Binding-site contacts:
Ligand atom O7 contacts residue DST1 of chain 1.G at 2.8 Å (h-bond).
Ligand atom O4 contacts residue ARG48 of chain 1.B at 3.3 Å (salt-bridge).
Ligand atom O4 contacts residue GLY46 of chain 1.B at 3.5 Å.
Ligand atom C12 contacts residue DST1 of chain 1.G at 3.7 Å.
Ligand atom O2 contacts residue ASP45 of chain 1.B at 3.8 Å.
Ligand atom O6 contacts residue MG1 of chain 1.H at 2.1 Å.
Ligand atom O2 contacts residue ASN47 of chain 1.B at 2.9 Å (h-bond).
Ligand atom O8 contacts residue HIS62 of chain 1.B at 3.3 Å.
Ligand atom O2 contacts residue GLY46 of chain 1.B at 3.4 Å (h-bond).
Ligand atom C13 contacts residue ASN93 of chain 1.B at 3.3 Å.
Ligand atom P1 contacts residue ARG49 of chain 1.B at 3.8 Å.
Ligand atom P3 contacts residue ASN47 of chain 1.B at 3.8 Å.
Ligand atom P3 contacts residue ARG96 of chain 1.B at 3.7 Å.
Ligand atom C10 contacts residue ASN47 of chain 1.B at 3.0 Å.
Ligand atom S9 contacts residue MET44 of chain 1.B at 3.4 Å (h-bond).
Ligand atom P1 contacts residue MG1 of chain 1.H at 3.1 Å.
Ligand atom O7 contacts residue ARG96 of chain 1.B at 3.5 Å (salt-bridge).
Ligand atom P3 contacts residue MG1 of chain 1.H at 3.1 Å.
Ligand atom O6 contacts residue ARG49 of chain 1.B at 3.0 Å (salt-bridge).
Ligand atom O5 contacts residue MG1 of chain 1.H at 3.6 Å.
Ligand atom P1 contacts residue ARG48 of chain 1.B at 3.8 Å.
Ligand atom S9 contacts residue ASP45 of chain 1.B at 3.5 Å.
Ligand atom O2 contacts residue MG1 of chain 1.H at 3.3 Å.
Ligand atom S9 contacts residue GLY46 of chain 1.B at 3.3 Å (h-bond).
Ligand atom P3 contacts residue ASP45 of chain 1.B at 3.6 Å.
Ligand atom O4 contacts residue ARG49 of chain 1.B at 2.9 Å (salt-bridge).
Ligand atom O5 contacts residue ARG48 of chain 1.B at 3.0 Å (salt-bridge).
Ligand atom C10 contacts residue MET44 of chain 1.B at 3.6 Å (hydrophobic).
Ligand atom O7 contacts residue MG1 of chain 1.H at 2.0 Å.
Ligand atom O2 contacts residue ARG48 of chain 1.B at 3.2 Å (salt-bridge).
Ligand atom O4 contacts residue ASN47 of chain 1.B at 3.7 Å.
Ligand atom C13 contacts residue ALA88 of chain 1.B at 3.3 Å (hydrophobic).
Ligand atom C14 contacts residue ALA88 of chain 1.B at 3.5 Å (hydrophobic).
Ligand atom C14 contacts residue MET44 of chain 1.B at 3.5 Å (hydrophobic).
Ligand atom O8 contacts residue ARG48 of chain 1.B at 3.4 Å (salt-bridge).
Ligand atom C13 contacts residue DST1 of chain 1.G at 3.7 Å.
Ligand atom S9 contacts residue ASN47 of chain 1.B at 3.4 Å (h-bond).
Ligand atom O6 contacts residue ASP45 of chain 1.B at 3.0 Å (salt-bridge).
Ligand atom O7 contacts residue ASP45 of chain 1.B at 3.1 Å (salt-bridge).
Ligand atom O8 contacts residue ARG96 of chain 1.B at 2.6 Å (salt-bridge).

Sequence of chain 1.B:
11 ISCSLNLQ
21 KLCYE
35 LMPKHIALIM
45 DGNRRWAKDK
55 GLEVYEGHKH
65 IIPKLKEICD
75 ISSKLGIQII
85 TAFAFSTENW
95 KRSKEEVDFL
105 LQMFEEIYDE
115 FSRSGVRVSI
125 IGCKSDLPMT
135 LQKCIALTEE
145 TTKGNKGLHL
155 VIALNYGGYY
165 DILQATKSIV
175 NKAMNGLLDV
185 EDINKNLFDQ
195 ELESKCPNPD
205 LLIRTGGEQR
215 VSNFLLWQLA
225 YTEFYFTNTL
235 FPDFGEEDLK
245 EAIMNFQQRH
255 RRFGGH

The protein below binds the small molecule below.
Small molecule (SMILES): CC(C)=CCS[P](=O)(O)OP(=O)(O)O